The protein below binds the small molecule below.
Small molecule (SMILES): CC(=O)N[C@H]1[C@H](O[C@H]2[C@H](O)[C@@H](NC(C)=O)CO[C@@H]2CO)O[C@H](CO)[C@@H](O)[C@@H]1O

Sequence of chain 1.A:
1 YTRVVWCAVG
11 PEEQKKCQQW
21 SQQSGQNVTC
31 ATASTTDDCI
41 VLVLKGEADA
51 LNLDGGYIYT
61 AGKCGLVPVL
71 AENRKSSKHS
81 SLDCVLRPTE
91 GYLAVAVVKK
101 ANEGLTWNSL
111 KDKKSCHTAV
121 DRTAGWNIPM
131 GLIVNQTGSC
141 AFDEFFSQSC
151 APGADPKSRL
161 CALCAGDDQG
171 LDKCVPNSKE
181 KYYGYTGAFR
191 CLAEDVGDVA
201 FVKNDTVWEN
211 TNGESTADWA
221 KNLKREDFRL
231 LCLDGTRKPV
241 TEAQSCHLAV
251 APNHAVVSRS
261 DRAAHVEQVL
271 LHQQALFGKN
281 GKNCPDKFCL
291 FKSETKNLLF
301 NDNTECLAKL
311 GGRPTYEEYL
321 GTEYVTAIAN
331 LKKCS

Binding-site contacts:
Ligand atom C2 contacts residue THR326 of chain 1.A at 3.9 Å.
Ligand atom C1 contacts residue THR326 of chain 1.A at 4.2 Å.
Ligand atom C1 contacts residue ASN330 of chain 1.A at 4.2 Å.
Ligand atom C7 contacts residue LEU132 of chain 1.A at 4.2 Å (hydrophobic).
Ligand atom C7 contacts residue ASN135 of chain 1.A at 3.7 Å.
Ligand atom N2 contacts residue ALA327 of chain 1.A at 3.9 Å.
Ligand atom C6 contacts residue GLU323 of chain 1.A at 4.2 Å.
Ligand atom N2 contacts residue ASN330 of chain 1.A at 3.9 Å.
Ligand atom N2 contacts residue GLY131 of chain 1.A at 4.3 Å.
Ligand atom C4 contacts residue ASN330 of chain 1.A at 3.4 Å.
Ligand atom O6 contacts residue GLU323 of chain 1.A at 3.8 Å.
Ligand atom O5 contacts residue ASN330 of chain 1.A at 4.3 Å.
Ligand atom O7 contacts residue ALA327 of chain 1.A at 3.9 Å.
Ligand atom O4 contacts residue THR326 of chain 1.A at 3.9 Å.
Ligand atom O7 contacts residue THR326 of chain 1.A at 3.1 Å.
Ligand atom C1 contacts residue ASN135 of chain 1.A at 1.4 Å.
Ligand atom C7 contacts residue ASN330 of chain 1.A at 3.3 Å.
Ligand atom C5 contacts residue ASN330 of chain 1.A at 3.1 Å.
Ligand atom O5 contacts residue ASN135 of chain 1.A at 2.1 Å (h-bond).
Ligand atom O4 contacts residue ASN330 of chain 1.A at 2.9 Å (h-bond).
Ligand atom C7 contacts residue ALA327 of chain 1.A at 4.1 Å (hydrophobic).
Ligand atom O7 contacts residue ILE128 of chain 1.A at 4.2 Å.
Ligand atom O7 contacts residue ASN330 of chain 1.A at 3.2 Å (h-bond).
Ligand atom C3 contacts residue ASN135 of chain 1.A at 3.8 Å.
Ligand atom C8 contacts residue ASN330 of chain 1.A at 3.8 Å.
Ligand atom C6 contacts residue ASN330 of chain 1.A at 3.8 Å.
Ligand atom C5 contacts residue ASN135 of chain 1.A at 3.5 Å.
Ligand atom C3 contacts residue ASN330 of chain 1.A at 3.7 Å.
Ligand atom C8 contacts residue ASN135 of chain 1.A at 4.0 Å.
Ligand atom C3 contacts residue ALA327 of chain 1.A at 4.2 Å (hydrophobic).
Ligand atom C8 contacts residue LEU132 of chain 1.A at 3.7 Å (hydrophobic).
Ligand atom O7 contacts residue GLY131 of chain 1.A at 3.9 Å.
Ligand atom N2 contacts residue ASN135 of chain 1.A at 3.0 Å (h-bond).
Ligand atom C2 contacts residue ASN330 of chain 1.A at 4.3 Å.
Ligand atom C4 contacts residue ASN135 of chain 1.A at 4.1 Å.
Ligand atom C7 contacts residue GLY131 of chain 1.A at 4.3 Å.
Ligand atom O7 contacts residue LEU132 of chain 1.A at 3.8 Å.
Ligand atom C2 contacts residue ASN135 of chain 1.A at 2.4 Å.
Ligand atom O3 contacts residue ALA327 of chain 1.A at 4.2 Å.
Ligand atom C7 contacts residue THR326 of chain 1.A at 4.1 Å.